Sequence of chain 1.D:
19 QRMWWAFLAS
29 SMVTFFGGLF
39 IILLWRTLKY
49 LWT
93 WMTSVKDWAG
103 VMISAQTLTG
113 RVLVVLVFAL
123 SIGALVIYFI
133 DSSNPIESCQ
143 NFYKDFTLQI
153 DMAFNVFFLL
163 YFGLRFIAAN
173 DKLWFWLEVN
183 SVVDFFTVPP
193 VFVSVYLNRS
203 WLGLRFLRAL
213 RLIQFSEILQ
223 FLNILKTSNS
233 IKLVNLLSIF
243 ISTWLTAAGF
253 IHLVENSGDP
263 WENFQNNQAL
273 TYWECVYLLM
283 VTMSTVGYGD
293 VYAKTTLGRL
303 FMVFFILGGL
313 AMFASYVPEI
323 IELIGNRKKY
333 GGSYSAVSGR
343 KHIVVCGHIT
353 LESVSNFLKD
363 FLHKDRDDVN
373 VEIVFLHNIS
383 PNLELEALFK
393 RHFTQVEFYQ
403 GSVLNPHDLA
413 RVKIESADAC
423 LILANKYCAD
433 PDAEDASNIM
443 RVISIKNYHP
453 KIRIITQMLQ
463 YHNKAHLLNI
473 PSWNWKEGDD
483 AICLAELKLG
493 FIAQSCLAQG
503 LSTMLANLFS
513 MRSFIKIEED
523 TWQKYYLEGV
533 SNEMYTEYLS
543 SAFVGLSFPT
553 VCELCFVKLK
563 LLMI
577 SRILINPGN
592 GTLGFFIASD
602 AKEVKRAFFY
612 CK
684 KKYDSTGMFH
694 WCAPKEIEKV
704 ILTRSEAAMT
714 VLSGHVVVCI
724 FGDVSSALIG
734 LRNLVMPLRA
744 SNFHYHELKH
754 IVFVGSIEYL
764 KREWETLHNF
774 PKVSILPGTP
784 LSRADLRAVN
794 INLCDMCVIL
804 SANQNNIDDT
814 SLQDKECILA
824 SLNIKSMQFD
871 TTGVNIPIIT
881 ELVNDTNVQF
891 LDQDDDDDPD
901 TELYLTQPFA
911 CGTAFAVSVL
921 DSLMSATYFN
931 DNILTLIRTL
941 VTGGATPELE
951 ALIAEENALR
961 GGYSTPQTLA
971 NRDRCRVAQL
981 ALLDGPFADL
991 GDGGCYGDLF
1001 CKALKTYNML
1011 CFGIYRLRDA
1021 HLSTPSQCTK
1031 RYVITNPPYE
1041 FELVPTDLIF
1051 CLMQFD

Binding-site contacts:
Ligand atom C23 contacts residue POV1 of chain 1.Q at 4.4 Å.
Ligand atom C27 contacts residue POV1 of chain 1.CB at 3.8 Å.
Ligand atom C10 contacts residue TRP263 of chain 1.D at 4.4 Å (hydrophobic).
Ligand atom C4 contacts residue POV1 of chain 1.R at 3.7 Å.
Ligand atom C5 contacts residue TRP263 of chain 1.D at 4.5 Å (hydrophobic).
Ligand atom O1 contacts residue POV1 of chain 1.R at 3.5 Å.
Ligand atom C18 contacts residue TRP263 of chain 1.D at 4.0 Å (hydrophobic).
Ligand atom C24 contacts residue LEU302 of chain 1.D at 3.8 Å (hydrophobic).
Ligand atom C6 contacts residue POV1 of chain 1.R at 4.2 Å.
Ligand atom C7 contacts residue POV1 of chain 1.R at 4.0 Å.
Ligand atom C15 contacts residue POV1 of chain 1.Q at 3.3 Å.
Ligand atom C3 contacts residue POV1 of chain 1.R at 3.9 Å.
Ligand atom C16 contacts residue POV1 of chain 1.Q at 3.7 Å.
Ligand atom C19 contacts residue TRP263 of chain 1.D at 3.1 Å (hydrophobic).
Ligand atom C24 contacts residue POV1 of chain 1.Q at 4.4 Å.

The protein below binds the small molecule below.
Small molecule (SMILES): CC(C)CCC[C@@H](C)[C@H]1CC[C@H]2[C@@H]3CC=C4C[C@@H](O)CC[C@]4(C)[C@H]3CC[C@]12C